The small molecule below binds the protein below.
Small molecule (SMILES): CC(C)C[C@@H]1NC(=O)[C@H](CCCN=C(N)N)NC(=O)[C@H](CCCN=C(N)N)NC(=O)[C@H]([C@@H](C)O)NC(=O)[C@H](CO)NC(=O)[C@H](C(c2ccccc2)c2ccccc2)NC(=O)[C@H](CC(=O)O)NC(=O)[C@H](Cc2ccccc2)NC(=O)[C@H](CCC(N)=O)NC(=O)[C@@H](N)CSSC[C@@H](C(=O)O)NC(=O)[C@H](CCCCN)NC1=O

Sequence of chain 1.A:
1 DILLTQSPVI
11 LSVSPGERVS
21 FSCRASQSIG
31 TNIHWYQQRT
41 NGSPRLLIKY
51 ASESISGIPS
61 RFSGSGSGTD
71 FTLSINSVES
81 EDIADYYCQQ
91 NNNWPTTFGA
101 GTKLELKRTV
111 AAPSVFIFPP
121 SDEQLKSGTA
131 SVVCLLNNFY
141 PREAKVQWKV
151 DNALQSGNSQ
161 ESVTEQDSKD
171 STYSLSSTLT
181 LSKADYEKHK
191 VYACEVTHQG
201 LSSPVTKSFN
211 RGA

Sequence of chain 1.B:
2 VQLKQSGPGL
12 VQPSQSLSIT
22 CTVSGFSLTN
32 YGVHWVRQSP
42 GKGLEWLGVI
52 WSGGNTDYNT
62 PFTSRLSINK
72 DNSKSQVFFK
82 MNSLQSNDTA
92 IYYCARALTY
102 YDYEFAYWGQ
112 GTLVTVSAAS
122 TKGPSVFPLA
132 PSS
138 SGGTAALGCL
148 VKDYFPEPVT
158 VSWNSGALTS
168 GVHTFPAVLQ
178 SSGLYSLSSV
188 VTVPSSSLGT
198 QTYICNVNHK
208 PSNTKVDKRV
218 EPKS

Binding-site contacts:
Ligand atom NH1 contacts residue GLN111 of chain 1.B at 2.9 Å (h-bond).
Ligand atom NH2 contacts residue LYS103 of chain 1.A at 3.6 Å.
Ligand atom O contacts residue LYS103 of chain 1.A at 3.3 Å (salt-bridge).
Ligand atom CG contacts residue TYR87 of chain 1.A at 3.5 Å (hydrophobic).
Ligand atom CD1 contacts residue GLN39 of chain 1.B at 3.4 Å.
Ligand atom CZ contacts residue GLN39 of chain 1.B at 3.2 Å.
Ligand atom SG contacts residue VAL9 of chain 1.A at 3.3 Å.
Ligand atom CZ contacts residue ALA84 of chain 1.A at 3.6 Å (hydrophobic).
Ligand atom C contacts residue ASP85 of chain 1.A at 3.5 Å.
Ligand atom O contacts residue GLN38 of chain 1.A at 3.5 Å.
Ligand atom CE1 contacts residue GLN39 of chain 1.B at 3.2 Å.
Ligand atom CB contacts residue VAL9 of chain 1.A at 3.6 Å (hydrophobic).
Ligand atom CZ contacts residue GLN111 of chain 1.B at 3.4 Å.
Ligand atom CE1 contacts residue LEU114 of chain 1.B at 3.6 Å (hydrophobic).
Ligand atom NH2 contacts residue GLN111 of chain 1.B at 3.0 Å (h-bond).
Ligand atom NH1 contacts residue THR40 of chain 1.A at 3.3 Å (h-bond).
Ligand atom CD1 contacts residue ILE92 of chain 1.B at 3.5 Å (hydrophobic).
Ligand atom O contacts residue PRO41 of chain 1.B at 3.4 Å.
Ligand atom NH2 contacts residue ALA84 of chain 1.A at 3.2 Å.
Ligand atom NH1 contacts residue GLY42 of chain 1.A at 3.4 Å (h-bond).
Ligand atom N contacts residue ASP85 of chain 1.A at 2.9 Å (salt-bridge).
Ligand atom CD contacts residue ASP85 of chain 1.A at 3.5 Å.
Ligand atom O contacts residue ASN41 of chain 1.A at 3.0 Å (h-bond).
Ligand atom CA contacts residue ASP85 of chain 1.A at 3.3 Å.
Ligand atom CB contacts residue ILE10 of chain 1.A at 3.5 Å (hydrophobic).
Ligand atom CE1 contacts residue GLN38 of chain 1.A at 3.5 Å.
Ligand atom C contacts residue ASN41 of chain 1.A at 3.4 Å.
Ligand atom CE2 contacts residue LEU114 of chain 1.B at 3.6 Å (hydrophobic).
Ligand atom NE contacts residue ASP85 of chain 1.A at 2.7 Å (salt-bridge).
Ligand atom CZ contacts residue LEU114 of chain 1.B at 3.5 Å (hydrophobic).
Ligand atom O contacts residue ASN41 of chain 1.A at 2.7 Å (h-bond).
Ligand atom CD2 contacts residue TYR87 of chain 1.A at 3.4 Å (hydrophobic).
Ligand atom CA contacts residue ASN41 of chain 1.A at 3.5 Å.
Ligand atom NH2 contacts residue ASP85 of chain 1.A at 3.1 Å (salt-bridge).
Ligand atom SG contacts residue ILE10 of chain 1.A at 3.5 Å.
Ligand atom CAE contacts residue PRO41 of chain 1.B at 3.4 Å (hydrophobic).
Ligand atom O contacts residue THR40 of chain 1.A at 3.6 Å.
Ligand atom CD2 contacts residue GLU154 of chain 1.B at 3.6 Å.
Ligand atom CD contacts residue GLY42 of chain 1.A at 3.2 Å.
Ligand atom CE2 contacts residue ILE92 of chain 1.B at 3.6 Å (hydrophobic).